A small-molecule ligand and the protein it binds are described below.
Small molecule (SMILES): COc1[nH]nc2ncc(NC(=O)c3c(F)ccc(NC(=O)c4cccc(C(C)(C)C#N)c4)c3F)cc12

Sequence of chain 1.A:
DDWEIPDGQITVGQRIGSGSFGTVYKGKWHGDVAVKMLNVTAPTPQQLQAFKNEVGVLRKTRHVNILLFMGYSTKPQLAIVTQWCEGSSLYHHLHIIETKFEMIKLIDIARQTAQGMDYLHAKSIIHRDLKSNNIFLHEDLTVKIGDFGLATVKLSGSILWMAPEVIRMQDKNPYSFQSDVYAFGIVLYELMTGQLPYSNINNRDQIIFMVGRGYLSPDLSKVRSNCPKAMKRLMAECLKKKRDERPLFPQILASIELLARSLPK

Binding-site contacts:
Ligand atom C22 contacts residue HIS155 of chain 1.A at 3.2 Å.
Ligand atom O15 contacts residue ASP175 of chain 1.A at 3.2 Å (salt-bridge).
Ligand atom N12 contacts residue THR110 of chain 1.A at 3.1 Å (h-bond).
Ligand atom C14 contacts residue LEU86 of chain 1.A at 3.6 Å (hydrophobic).
Ligand atom C36 contacts residue ILE44 of chain 1.A at 3.0 Å (hydrophobic).
Ligand atom F9 contacts residue THR110 of chain 1.A at 3.5 Å.
Ligand atom N28 contacts residue TRP112 of chain 1.A at 3.6 Å.
Ligand atom C20 contacts residue LEU86 of chain 1.A at 3.4 Å (hydrophobic).
Ligand atom C7 contacts residue ILE108 of chain 1.A at 3.1 Å (hydrophobic).
Ligand atom N31 contacts residue TRP112 of chain 1.A at 3.4 Å.
Ligand atom O15 contacts residue LEU95 of chain 1.A at 3.5 Å.
Ligand atom N11 contacts residue GLU82 of chain 1.A at 2.7 Å (salt-bridge).
Ligand atom C6 contacts residue ILE108 of chain 1.A at 3.5 Å (hydrophobic).
Ligand atom C27 contacts residue TRP112 of chain 1.A at 3.5 Å (hydrophobic).
Ligand atom N12 contacts residue ALA62 of chain 1.A at 3.5 Å.
Ligand atom N32 contacts residue CYS113 of chain 1.A at 3.3 Å (h-bond).
Ligand atom F9 contacts residue LYS64 of chain 1.A at 3.6 Å.
Ligand atom F10 contacts residue PHE176 of chain 1.A at 3.4 Å.
Ligand atom C20 contacts residue ASP175 of chain 1.A at 3.3 Å.
Ligand atom C29 contacts residue ALA62 of chain 1.A at 3.4 Å (hydrophobic).
Ligand atom C8 contacts residue THR110 of chain 1.A at 3.5 Å.
Ligand atom N34 contacts residue VAL85 of chain 1.A at 3.3 Å.
Ligand atom C6 contacts residue THR110 of chain 1.A at 3.6 Å.
Ligand atom C5 contacts residue GLU82 of chain 1.A at 3.3 Å.
Ligand atom N32 contacts residue PHE164 of chain 1.A at 3.6 Å.
Ligand atom F10 contacts residue ASP175 of chain 1.A at 3.6 Å.
Ligand atom N34 contacts residue ILE153 of chain 1.A at 3.2 Å.
Ligand atom C7 contacts residue THR110 of chain 1.A at 3.5 Å.
Ligand atom C29 contacts residue GLN111 of chain 1.A at 3.4 Å.
Ligand atom N32 contacts residue TRP112 of chain 1.A at 3.4 Å.
Ligand atom C14 contacts residue ASP175 of chain 1.A at 3.6 Å.
Ligand atom C23 contacts residue ILE94 of chain 1.A at 3.5 Å (hydrophobic).
Ligand atom F9 contacts residue ALA62 of chain 1.A at 3.3 Å.
Ligand atom O3 contacts residue PHE176 of chain 1.A at 3.5 Å.
Ligand atom C6 contacts residue GLU82 of chain 1.A at 3.3 Å.
Ligand atom N28 contacts residue CYS113 of chain 1.A at 3.2 Å (h-bond).
Ligand atom O35 contacts residue ILE44 of chain 1.A at 3.2 Å.
Ligand atom C7 contacts residue LYS64 of chain 1.A at 3.6 Å.
Ligand atom C24 contacts residue ALA62 of chain 1.A at 3.4 Å (hydrophobic).
Ligand atom C16 contacts residue GLU82 of chain 1.A at 3.1 Å.